Sequence of chain 1.I:
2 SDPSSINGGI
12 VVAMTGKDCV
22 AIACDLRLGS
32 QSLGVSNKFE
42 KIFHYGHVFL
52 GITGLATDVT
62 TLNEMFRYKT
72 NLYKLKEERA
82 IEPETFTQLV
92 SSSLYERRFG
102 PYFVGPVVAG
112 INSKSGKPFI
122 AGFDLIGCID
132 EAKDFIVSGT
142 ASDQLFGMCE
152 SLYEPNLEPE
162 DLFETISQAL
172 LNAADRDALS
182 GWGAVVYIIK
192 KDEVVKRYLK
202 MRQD

Binding-site contacts:
Ligand atom C33 contacts residue THR48 of chain 1.H at 3.6 Å.
Ligand atom C12 contacts residue THR1 of chain 1.H at 2.5 Å.
Ligand atom C1 contacts residue GLY45 of chain 1.H at 3.4 Å.
Ligand atom C6 contacts residue THR1 of chain 1.H at 3.7 Å.
Ligand atom C7 contacts residue GLY47 of chain 1.H at 3.5 Å.
Ligand atom O21 contacts residue GLY47 of chain 1.H at 3.0 Å (h-bond).
Ligand atom C11 contacts residue ARG19 of chain 1.H at 3.4 Å.
Ligand atom C24 contacts residue THR21 of chain 1.H at 3.8 Å.
Ligand atom C42 contacts residue GLY47 of chain 1.H at 3.5 Å.
Ligand atom C24 contacts residue GLY47 of chain 1.H at 3.5 Å.
Ligand atom C23 contacts residue GLY47 of chain 1.H at 3.7 Å.
Ligand atom C4 contacts residue ALA49 of chain 1.H at 3.5 Å (hydrophobic).
Ligand atom O39 contacts residue ALA49 of chain 1.H at 3.2 Å (h-bond).
Ligand atom C1 contacts residue THR52 of chain 1.H at 3.7 Å.
Ligand atom O13 contacts residue GLY168 of chain 1.H at 3.7 Å.
Ligand atom C10 contacts residue THR1 of chain 1.H at 1.5 Å.
Ligand atom O37 contacts residue GLN22 of chain 1.H at 3.6 Å.
Ligand atom C38 contacts residue SER20 of chain 1.H at 3.7 Å.
Ligand atom C11 contacts residue GLY168 of chain 1.H at 3.1 Å.
Ligand atom C36 contacts residue LEU126 of chain 1.I at 3.6 Å (hydrophobic).
Ligand atom C11 contacts residue THR1 of chain 1.H at 2.5 Å.
Ligand atom O13 contacts residue THR1 of chain 1.H at 3.2 Å (h-bond).
Ligand atom N22 contacts residue GLY47 of chain 1.H at 2.9 Å (h-bond).
Ligand atom N22 contacts residue THR1 of chain 1.H at 3.6 Å.
Ligand atom C9 contacts residue THR1 of chain 1.H at 1.4 Å.
Ligand atom O49 contacts residue SER20 of chain 1.H at 3.1 Å (h-bond).
Ligand atom C26 contacts residue THR21 of chain 1.H at 3.7 Å.
Ligand atom C27 contacts residue THR21 of chain 1.H at 3.6 Å.
Ligand atom C10 contacts residue GLY168 of chain 1.H at 3.5 Å.
Ligand atom O21 contacts residue THR1 of chain 1.H at 2.4 Å (h-bond).
Ligand atom C30 contacts residue ASP125 of chain 1.I at 3.7 Å.
Ligand atom C8 contacts residue THR1 of chain 1.H at 2.3 Å.
Ligand atom N25 contacts residue THR21 of chain 1.H at 2.9 Å (h-bond).
Ligand atom C40 contacts residue THR21 of chain 1.H at 3.7 Å.
Ligand atom O49 contacts residue THR21 of chain 1.H at 3.2 Å (h-bond).
Ligand atom C2 contacts residue THR52 of chain 1.H at 3.5 Å.
Ligand atom N28 contacts residue ASP125 of chain 1.I at 3.2 Å (salt-bridge).
Ligand atom O13 contacts residue THR21 of chain 1.H at 3.2 Å (h-bond).
Ligand atom C7 contacts residue THR1 of chain 1.H at 2.6 Å.
Ligand atom C5 contacts residue ALA49 of chain 1.H at 3.7 Å (hydrophobic).

Sequence of chain 1.Z:
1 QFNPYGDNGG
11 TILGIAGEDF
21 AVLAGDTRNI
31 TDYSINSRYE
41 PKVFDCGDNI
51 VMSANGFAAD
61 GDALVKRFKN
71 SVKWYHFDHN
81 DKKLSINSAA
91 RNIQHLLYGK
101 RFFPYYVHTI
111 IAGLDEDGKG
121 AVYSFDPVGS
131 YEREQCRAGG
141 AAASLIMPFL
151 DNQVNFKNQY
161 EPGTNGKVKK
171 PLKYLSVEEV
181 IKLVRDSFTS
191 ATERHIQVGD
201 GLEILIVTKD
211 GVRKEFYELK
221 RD

The small molecule below binds the protein below.
Small molecule (SMILES): COc1ccc(C[C@H](NC(=O)[C@H](C)NC(=O)CN2CCOCC2)C(=O)N[C@@H](Cc2ccccc2)[C@@H](O)[C@H](C)CO)cc1

Sequence of chain 1.H:
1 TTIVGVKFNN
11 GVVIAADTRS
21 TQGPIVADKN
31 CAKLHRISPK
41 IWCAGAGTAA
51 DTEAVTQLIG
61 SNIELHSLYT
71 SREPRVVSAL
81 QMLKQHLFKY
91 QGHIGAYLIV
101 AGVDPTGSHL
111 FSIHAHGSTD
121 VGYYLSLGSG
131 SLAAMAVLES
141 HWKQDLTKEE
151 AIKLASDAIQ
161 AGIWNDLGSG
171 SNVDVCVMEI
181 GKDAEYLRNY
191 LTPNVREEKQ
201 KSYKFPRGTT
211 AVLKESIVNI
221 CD